Binding-site contacts:
Ligand atom O4 contacts residue ILE121 of chain 1.D at 3.6 Å.
Ligand atom O4 contacts residue ARG120 of chain 1.L at 3.3 Å.
Ligand atom O4 contacts residue ARG120 of chain 1.D at 3.4 Å (salt-bridge).
Ligand atom O4 contacts residue GLN119 of chain 1.L at 4.3 Å.
Ligand atom C4 contacts residue ARG120 of chain 1.D at 4.1 Å.
Ligand atom N3 contacts residue ARG120 of chain 1.D at 4.2 Å.

The protein below binds the small molecule below.
Small molecule (SMILES): Cc1cn([C@H]2C[C@H](O[P](=O)(O)OC[C@H]3O[C@@H](n4cc(C)c(=O)[nH]c4=O)C[C@@H]3O[P](=O)(O)OC[C@H]3O[C@@H](n4cc(C)c(=O)[nH]c4=O)C[C@@H]3O)[C@@H](CO[P](=O)(O)O[C@H]3C[C@H](n4cc(C)c(=O)[nH]c4=O)O[C@@H]3CO)O2)c(=O)[nH]c1=O

Sequence of chain 1.L:
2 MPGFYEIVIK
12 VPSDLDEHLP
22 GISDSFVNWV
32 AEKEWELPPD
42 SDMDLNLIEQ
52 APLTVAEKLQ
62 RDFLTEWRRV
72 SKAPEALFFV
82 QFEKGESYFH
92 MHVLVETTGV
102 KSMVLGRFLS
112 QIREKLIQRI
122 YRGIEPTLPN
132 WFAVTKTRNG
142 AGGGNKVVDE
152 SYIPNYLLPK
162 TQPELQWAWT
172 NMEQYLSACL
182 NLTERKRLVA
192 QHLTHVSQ

Sequence of chain 1.D:
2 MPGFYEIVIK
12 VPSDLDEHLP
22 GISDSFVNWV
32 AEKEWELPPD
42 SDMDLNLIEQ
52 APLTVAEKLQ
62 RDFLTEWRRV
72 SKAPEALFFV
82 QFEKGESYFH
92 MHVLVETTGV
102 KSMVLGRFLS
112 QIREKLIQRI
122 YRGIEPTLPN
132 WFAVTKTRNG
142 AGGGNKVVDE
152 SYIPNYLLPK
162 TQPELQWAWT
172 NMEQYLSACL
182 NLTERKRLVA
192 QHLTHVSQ